Binding-site contacts:
Ligand atom C7 contacts residue ASN283 of chain 1.D at 3.4 Å.
Ligand atom C5 contacts residue ARG558 of chain 1.D at 3.7 Å.
Ligand atom O3 contacts residue ASP640 of chain 1.D at 4.2 Å.
Ligand atom C4 contacts residue GLU639 of chain 1.D at 4.0 Å.
Ligand atom C6 contacts residue ASP640 of chain 1.D at 4.4 Å.
Ligand atom O4 contacts residue ASP640 of chain 1.D at 3.9 Å.
Ligand atom O6 contacts residue ARG558 of chain 1.D at 3.4 Å (salt-bridge).
Ligand atom C4 contacts residue ASN283 of chain 1.D at 4.2 Å.
Ligand atom O7 contacts residue ILE310 of chain 1.D at 4.4 Å.
Ligand atom O3 contacts residue GLU639 of chain 1.D at 2.8 Å (salt-bridge).
Ligand atom O7 contacts residue THR312 of chain 1.D at 4.0 Å.
Ligand atom N2 contacts residue ASN283 of chain 1.D at 2.9 Å (h-bond).
Ligand atom C6 contacts residue ALA281 of chain 1.D at 3.9 Å (hydrophobic).
Ligand atom C5 contacts residue ASN283 of chain 1.D at 3.7 Å.
Ligand atom C5 contacts residue ASP640 of chain 1.D at 4.4 Å.
Ligand atom C7 contacts residue SER311 of chain 1.D at 4.0 Å.
Ligand atom O6 contacts residue ASP640 of chain 1.D at 3.7 Å.
Ligand atom O5 contacts residue ASN283 of chain 1.D at 2.4 Å (h-bond).
Ligand atom C1 contacts residue ASN283 of chain 1.D at 1.4 Å.
Ligand atom O5 contacts residue ALA281 of chain 1.D at 4.0 Å.
Ligand atom C3 contacts residue ASP640 of chain 1.D at 4.2 Å.
Ligand atom C3 contacts residue ASN283 of chain 1.D at 3.8 Å.
Ligand atom C4 contacts residue ARG558 of chain 1.D at 4.5 Å.
Ligand atom C5 contacts residue ALA281 of chain 1.D at 4.3 Å (hydrophobic).
Ligand atom C2 contacts residue ASN283 of chain 1.D at 2.4 Å.
Ligand atom C3 contacts residue GLU639 of chain 1.D at 3.7 Å.
Ligand atom O4 contacts residue ARG558 of chain 1.D at 4.1 Å.
Ligand atom O7 contacts residue ASN283 of chain 1.D at 3.3 Å (h-bond).
Ligand atom N2 contacts residue ASP640 of chain 1.D at 4.4 Å.
Ligand atom O7 contacts residue SER311 of chain 1.D at 2.9 Å (h-bond).
Ligand atom C6 contacts residue ARG558 of chain 1.D at 3.8 Å.
Ligand atom O4 contacts residue GLU639 of chain 1.D at 3.3 Å (salt-bridge).

Sequence of chain 1.D:
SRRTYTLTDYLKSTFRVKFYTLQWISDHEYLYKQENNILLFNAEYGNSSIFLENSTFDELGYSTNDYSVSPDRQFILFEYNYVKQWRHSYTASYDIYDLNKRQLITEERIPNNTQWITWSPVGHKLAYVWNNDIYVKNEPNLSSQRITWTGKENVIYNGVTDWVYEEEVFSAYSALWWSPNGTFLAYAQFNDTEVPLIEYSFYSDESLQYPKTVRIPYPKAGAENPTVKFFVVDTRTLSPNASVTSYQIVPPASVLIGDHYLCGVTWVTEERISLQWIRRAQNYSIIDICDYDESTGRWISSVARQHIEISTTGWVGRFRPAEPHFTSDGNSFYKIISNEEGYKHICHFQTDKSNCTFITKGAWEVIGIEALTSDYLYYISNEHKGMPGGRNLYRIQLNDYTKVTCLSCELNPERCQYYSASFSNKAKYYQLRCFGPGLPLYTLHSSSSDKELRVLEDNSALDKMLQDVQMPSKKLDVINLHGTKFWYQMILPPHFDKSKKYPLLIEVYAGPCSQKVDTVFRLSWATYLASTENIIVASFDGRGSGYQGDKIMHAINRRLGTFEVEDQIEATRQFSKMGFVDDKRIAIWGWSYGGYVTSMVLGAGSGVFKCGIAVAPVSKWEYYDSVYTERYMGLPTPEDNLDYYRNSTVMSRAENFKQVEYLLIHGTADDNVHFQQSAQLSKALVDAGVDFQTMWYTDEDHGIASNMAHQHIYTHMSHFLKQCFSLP

This small molecule binds to this protein.
Small molecule (SMILES): CC(=O)N[C@H]1[C@H](O[C@H]2[C@H](O)[C@@H](NC(C)=O)CO[C@@H]2CO)O[C@H](CO)[C@@H](O)[C@@H]1O